Sequence of chain 2.A:
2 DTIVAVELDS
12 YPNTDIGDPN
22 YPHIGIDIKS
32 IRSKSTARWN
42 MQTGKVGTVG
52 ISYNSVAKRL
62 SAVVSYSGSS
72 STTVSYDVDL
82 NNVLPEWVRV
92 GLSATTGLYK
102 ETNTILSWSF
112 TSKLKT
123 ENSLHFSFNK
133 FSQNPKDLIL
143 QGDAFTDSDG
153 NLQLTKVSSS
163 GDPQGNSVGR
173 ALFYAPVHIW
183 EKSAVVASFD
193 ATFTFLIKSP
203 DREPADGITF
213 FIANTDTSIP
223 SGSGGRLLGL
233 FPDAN

The small molecule below binds the protein below.
Small molecule (SMILES): OC[C@H]1O[C@H](Oc2c[nH]c3ccc(Br)c(Cl)c23)[C@@H](O)[C@@H](O)[C@@H]1O

Binding-site contacts:
Ligand atom C12 contacts residue ASP78 of chain 2.A at 3.9 Å.
Ligand atom C13 contacts residue LYS59 of chain 2.A at 4.0 Å.
Ligand atom C12 contacts residue VAL79 of chain 2.A at 4.0 Å (hydrophobic).
Ligand atom C14 contacts residue ALA58 of chain 2.A at 4.3 Å (hydrophobic).
Ligand atom C11 contacts residue ASP80 of chain 2.A at 4.4 Å.
Ligand atom N1 contacts residue LYS59 of chain 2.A at 4.5 Å.
Ligand atom C14 contacts residue ASP78 of chain 2.A at 4.2 Å.
Ligand atom C12 contacts residue LYS59 of chain 2.A at 3.7 Å.
Ligand atom N1 contacts residue ASP80 of chain 2.A at 4.0 Å.
Ligand atom C7 contacts residue LYS59 of chain 2.A at 4.4 Å.
Ligand atom C14 contacts residue LYS59 of chain 2.A at 3.6 Å.
Ligand atom BR contacts residue ALA58 of chain 2.A at 4.3 Å.
Ligand atom C10 contacts residue LYS59 of chain 2.A at 3.9 Å.
Ligand atom C8 contacts residue LYS59 of chain 2.A at 3.8 Å.
Ligand atom C9 contacts residue LYS59 of chain 2.A at 3.9 Å.